Binding-site contacts:
Ligand atom CE3 contacts residue TYR124 of chain 1.D at 3.5 Å (hydrophobic).
Ligand atom CD1 contacts residue TYR8 of chain 1.D at 3.4 Å (hydrophobic).
Ligand atom N contacts residue TYR172 of chain 1.D at 3.0 Å (h-bond).
Ligand atom O contacts residue HIS115 of chain 1.D at 3.5 Å.
Ligand atom CG2 contacts residue HIS71 of chain 1.D at 3.5 Å.
Ligand atom CG2 contacts residue MET98 of chain 1.D at 2.6 Å (hydrophobic).
Ligand atom CD1 contacts residue ASN78 of chain 1.D at 3.5 Å.
Ligand atom CE2 contacts residue HIS71 of chain 1.D at 3.5 Å.
Ligand atom O contacts residue TRP148 of chain 1.D at 3.0 Å (h-bond).
Ligand atom CA contacts residue TYR8 of chain 1.D at 3.4 Å (hydrophobic).
Ligand atom CG2 contacts residue TYR117 of chain 1.D at 3.4 Å (hydrophobic).
Ligand atom N contacts residue GLU64 of chain 1.D at 2.9 Å (salt-bridge).
Ligand atom OG1 contacts residue HIS71 of chain 1.D at 3.4 Å.
Ligand atom CB contacts residue PHE100 of chain 1.D at 3.5 Å (hydrophobic).
Ligand atom O contacts residue LYS67 of chain 1.D at 3.0 Å (salt-bridge).
Ligand atom O contacts residue TYR160 of chain 1.D at 3.5 Å (h-bond).
Ligand atom CB contacts residue TYR160 of chain 1.D at 3.3 Å (hydrophobic).
Ligand atom N contacts residue ASN78 of chain 1.D at 2.7 Å (h-bond).
Ligand atom CH2 contacts residue TYR124 of chain 1.D at 3.5 Å (hydrophobic).
Ligand atom OXT contacts residue THR144 of chain 1.D at 2.7 Å (h-bond).
Ligand atom OH contacts residue HIS71 of chain 1.D at 2.6 Å (h-bond).
Ligand atom N contacts residue MET6 of chain 1.D at 3.5 Å.
Ligand atom CZ contacts residue HIS71 of chain 1.D at 3.5 Å.
Ligand atom N contacts residue TYR8 of chain 1.D at 3.5 Å (h-bond).
Ligand atom CB contacts residue ASN78 of chain 1.D at 3.3 Å.
Ligand atom CG contacts residue PHE100 of chain 1.D at 3.5 Å (hydrophobic).
Ligand atom O contacts residue ASN78 of chain 1.D at 3.5 Å (h-bond).
Ligand atom CE1 contacts residue GLN157 of chain 1.D at 3.4 Å.
Ligand atom O contacts residue TYR160 of chain 1.D at 3.0 Å (h-bond).
Ligand atom CZ contacts residue VAL68 of chain 1.D at 3.5 Å (hydrophobic).
Ligand atom N contacts residue TYR8 of chain 1.D at 2.9 Å (h-bond).
Ligand atom OXT contacts residue LYS147 of chain 1.D at 3.3 Å (salt-bridge).
Ligand atom CG contacts residue ASN78 of chain 1.D at 3.5 Å.
Ligand atom OXT contacts residue TYR85 of chain 1.D at 2.8 Å (h-bond).
Ligand atom O contacts residue GLN157 of chain 1.D at 3.5 Å (h-bond).
Ligand atom NH2 contacts residue ARG171 of chain 1.D at 3.0 Å (salt-bridge).
Ligand atom CB contacts residue GLU64 of chain 1.D at 3.5 Å.
Ligand atom CA contacts residue ASN78 of chain 1.D at 3.5 Å.
Ligand atom C contacts residue LYS147 of chain 1.D at 3.4 Å.
Ligand atom O contacts residue LYS147 of chain 1.D at 2.7 Å (salt-bridge).

This protein binds this small molecule.
Small molecule (SMILES): CC(C)C[C@H](NC(=O)[C@@H]1CCCN1C(=O)[C@H](Cc1ccc(O)cc1)NC(=O)[C@@H](N)CCCN=C(N)N)C(=O)N[C@H](C(=O)N[C@@H](Cc1ccccc1)C(=O)NCC(=O)N[C@@H](CC1=CN=C2C=CC=CC12)C(=O)O)[C@@H](C)O

Sequence of chain 1.D:
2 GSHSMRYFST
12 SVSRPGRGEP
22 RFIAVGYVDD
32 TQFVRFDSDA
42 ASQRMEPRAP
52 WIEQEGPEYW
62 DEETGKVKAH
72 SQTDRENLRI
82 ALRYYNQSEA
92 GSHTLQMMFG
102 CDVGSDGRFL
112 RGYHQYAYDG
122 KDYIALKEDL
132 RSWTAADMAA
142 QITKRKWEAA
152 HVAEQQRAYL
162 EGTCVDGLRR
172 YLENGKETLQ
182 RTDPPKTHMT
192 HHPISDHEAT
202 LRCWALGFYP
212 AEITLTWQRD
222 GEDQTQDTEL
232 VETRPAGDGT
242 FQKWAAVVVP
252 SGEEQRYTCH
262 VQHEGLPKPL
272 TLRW